Sequence of chain 1.C:
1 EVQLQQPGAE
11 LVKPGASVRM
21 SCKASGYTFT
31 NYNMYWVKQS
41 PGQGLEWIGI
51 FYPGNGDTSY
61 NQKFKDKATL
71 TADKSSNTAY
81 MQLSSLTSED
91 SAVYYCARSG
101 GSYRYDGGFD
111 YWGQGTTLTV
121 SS

Sequence of chain 1.A:
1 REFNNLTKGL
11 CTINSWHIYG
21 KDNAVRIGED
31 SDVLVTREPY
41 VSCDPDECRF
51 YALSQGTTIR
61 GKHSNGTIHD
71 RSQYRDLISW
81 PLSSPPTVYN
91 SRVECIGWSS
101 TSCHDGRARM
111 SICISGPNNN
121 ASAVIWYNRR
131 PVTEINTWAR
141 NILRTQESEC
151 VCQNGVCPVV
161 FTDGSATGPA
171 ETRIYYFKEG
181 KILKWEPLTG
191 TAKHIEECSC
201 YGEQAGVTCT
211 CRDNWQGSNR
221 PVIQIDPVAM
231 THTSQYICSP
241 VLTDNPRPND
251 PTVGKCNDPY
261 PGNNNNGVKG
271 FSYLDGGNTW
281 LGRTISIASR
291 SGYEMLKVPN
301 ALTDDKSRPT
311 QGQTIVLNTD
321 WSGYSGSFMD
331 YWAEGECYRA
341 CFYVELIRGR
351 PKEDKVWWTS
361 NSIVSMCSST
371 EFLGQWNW

The small molecule below binds the protein below.
Small molecule (SMILES): CC(=O)N[C@H]1[C@H](O[C@H]2[C@H](O)[C@@H](NC(C)=O)CO[C@@H]2CO)O[C@H](CO)[C@@H](O[C@@H]2O[C@H](CO)[C@@H](O)[C@H](O[C@H]3O[C@H](CO)[C@@H](O)[C@H](O)[C@@H]3O[C@H]3O[C@H](CO)[C@@H](O)[C@H](O)[C@@H]3O[C@H]3O[C@H](CO)[C@@H](O)[C@H](O)[C@@H]3O)[C@@H]2O)[C@@H]1O

Binding-site contacts:
Ligand atom O2 contacts residue ASP106 of chain 1.C at 3.5 Å (salt-bridge).
Ligand atom O3 contacts residue ARG283 of chain 1.A at 3.6 Å (salt-bridge).
Ligand atom O4 contacts residue GLY312 of chain 1.A at 3.6 Å.
Ligand atom C2 contacts residue ARG104 of chain 1.C at 3.4 Å.
Ligand atom O5 contacts residue GLY374 of chain 1.A at 3.3 Å.
Ligand atom C3 contacts residue GLU294 of chain 1.A at 3.7 Å.
Ligand atom O6 contacts residue GLY374 of chain 1.A at 3.7 Å.
Ligand atom O5 contacts residue GLN375 of chain 1.A at 2.9 Å (h-bond).
Ligand atom O6 contacts residue ARG308 of chain 1.A at 3.1 Å (salt-bridge).
Ligand atom O5 contacts residue ARG104 of chain 1.C at 3.1 Å (salt-bridge).
Ligand atom O5 contacts residue ASP250 of chain 1.A at 3.6 Å (salt-bridge).
Ligand atom O2 contacts residue GLY312 of chain 1.A at 3.5 Å.
Ligand atom C6 contacts residue ILE285 of chain 1.A at 3.5 Å (hydrophobic).
Ligand atom O6 contacts residue LEU373 of chain 1.A at 2.6 Å (h-bond).
Ligand atom O2 contacts residue LEU296 of chain 1.A at 3.4 Å.
Ligand atom C1 contacts residue ARG104 of chain 1.C at 3.2 Å.
Ligand atom O4 contacts residue ARG247 of chain 1.A at 3.2 Å (salt-bridge).
Ligand atom C3 contacts residue ASP250 of chain 1.A at 3.7 Å.
Ligand atom C6 contacts residue PRO309 of chain 1.A at 3.5 Å (hydrophobic).
Ligand atom C1 contacts residue GLY374 of chain 1.A at 3.7 Å.
Ligand atom O2 contacts residue ASN249 of chain 1.A at 2.7 Å (h-bond).
Ligand atom O3 contacts residue GLY312 of chain 1.A at 3.2 Å (h-bond).
Ligand atom O3 contacts residue GLU294 of chain 1.A at 3.1 Å (salt-bridge).
Ligand atom N2 contacts residue ASN120 of chain 2.A at 3.0 Å (h-bond).
Ligand atom O2 contacts residue ARG104 of chain 1.C at 3.4 Å (salt-bridge).
Ligand atom C2 contacts residue ASN249 of chain 1.A at 3.4 Å.
Ligand atom C3 contacts residue GLY312 of chain 1.A at 3.5 Å.
Ligand atom C6 contacts residue ARG308 of chain 1.A at 3.7 Å.
Ligand atom O3 contacts residue GLN311 of chain 1.A at 3.6 Å.
Ligand atom C3 contacts residue ASN249 of chain 1.A at 3.6 Å.
Ligand atom C1 contacts residue ASN120 of chain 2.A at 1.5 Å.
Ligand atom O3 contacts residue ASN249 of chain 1.A at 2.8 Å (h-bond).
Ligand atom C3 contacts residue ARG104 of chain 1.C at 3.6 Å.
Ligand atom O5 contacts residue ASN120 of chain 2.A at 2.4 Å (h-bond).
Ligand atom O3 contacts residue ARG104 of chain 1.C at 3.0 Å (salt-bridge).
Ligand atom O4 contacts residue ARG283 of chain 1.A at 3.5 Å (salt-bridge).
Ligand atom O3 contacts residue ASP250 of chain 1.A at 2.9 Å (salt-bridge).
Ligand atom O6 contacts residue ASP250 of chain 1.A at 2.9 Å (salt-bridge).
Ligand atom C2 contacts residue ASN120 of chain 2.A at 2.5 Å.
Ligand atom C5 contacts residue ASN120 of chain 2.A at 3.7 Å.

Sequence of chain 2.A:
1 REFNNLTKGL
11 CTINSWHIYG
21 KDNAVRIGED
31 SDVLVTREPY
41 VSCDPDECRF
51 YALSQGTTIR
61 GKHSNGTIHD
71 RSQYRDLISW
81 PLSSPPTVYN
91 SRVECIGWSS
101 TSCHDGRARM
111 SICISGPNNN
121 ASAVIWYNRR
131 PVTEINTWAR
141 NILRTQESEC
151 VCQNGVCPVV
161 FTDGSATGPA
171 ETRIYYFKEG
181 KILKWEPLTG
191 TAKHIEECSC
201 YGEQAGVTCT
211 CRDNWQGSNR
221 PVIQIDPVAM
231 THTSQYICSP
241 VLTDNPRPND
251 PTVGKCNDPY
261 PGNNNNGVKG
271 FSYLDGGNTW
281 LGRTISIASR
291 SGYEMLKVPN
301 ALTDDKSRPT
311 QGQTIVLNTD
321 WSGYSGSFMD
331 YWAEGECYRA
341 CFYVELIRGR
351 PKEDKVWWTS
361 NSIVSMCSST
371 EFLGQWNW